Sequence of chain 1.A:
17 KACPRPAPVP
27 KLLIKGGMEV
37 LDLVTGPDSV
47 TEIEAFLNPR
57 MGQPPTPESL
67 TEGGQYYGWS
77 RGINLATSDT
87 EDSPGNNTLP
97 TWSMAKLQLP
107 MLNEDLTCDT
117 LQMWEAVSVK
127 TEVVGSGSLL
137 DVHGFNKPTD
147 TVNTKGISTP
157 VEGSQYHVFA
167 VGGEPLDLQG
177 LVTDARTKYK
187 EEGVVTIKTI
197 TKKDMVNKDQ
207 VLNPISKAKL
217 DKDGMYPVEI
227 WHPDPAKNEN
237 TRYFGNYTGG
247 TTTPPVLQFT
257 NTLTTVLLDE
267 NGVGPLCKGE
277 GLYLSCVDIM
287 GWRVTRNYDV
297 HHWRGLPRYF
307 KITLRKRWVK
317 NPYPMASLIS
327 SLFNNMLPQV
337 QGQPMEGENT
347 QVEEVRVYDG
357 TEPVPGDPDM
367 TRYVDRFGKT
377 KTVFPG

The protein below binds the small molecule below.
Small molecule (SMILES): CC(=O)N[C@H]1[C@H]([C@H](O)[C@H](O)CO)O[C@@](O[C@H]2[C@@H](O)[C@@H](CO)O[C@@H](O[C@H]3[C@H](O)[C@@H](O)[C@H](O)O[C@@H]3CO)[C@@H]2O)(C(=O)O)C[C@@H]1O

Sequence of chain 1.E:
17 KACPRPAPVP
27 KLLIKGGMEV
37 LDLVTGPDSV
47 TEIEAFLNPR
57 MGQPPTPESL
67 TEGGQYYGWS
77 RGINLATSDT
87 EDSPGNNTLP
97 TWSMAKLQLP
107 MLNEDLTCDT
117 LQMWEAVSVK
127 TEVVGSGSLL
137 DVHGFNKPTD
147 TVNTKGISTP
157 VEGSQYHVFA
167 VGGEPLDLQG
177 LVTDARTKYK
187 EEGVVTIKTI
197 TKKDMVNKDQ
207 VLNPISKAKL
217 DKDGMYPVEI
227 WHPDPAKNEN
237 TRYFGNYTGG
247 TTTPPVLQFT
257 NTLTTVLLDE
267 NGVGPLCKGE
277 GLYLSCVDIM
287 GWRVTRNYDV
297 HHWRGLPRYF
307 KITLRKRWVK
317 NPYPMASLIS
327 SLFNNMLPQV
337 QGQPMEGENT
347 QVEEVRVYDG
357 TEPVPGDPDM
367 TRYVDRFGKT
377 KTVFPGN

Binding-site contacts:
Ligand atom C3 contacts residue GLY78 of chain 1.E at 4.2 Å.
Ligand atom C3 contacts residue VAL296 of chain 1.E at 3.5 Å (hydrophobic).
Ligand atom O10 contacts residue ASN293 of chain 1.E at 3.8 Å.
Ligand atom O6 contacts residue ASN93 of chain 1.E at 2.8 Å (h-bond).
Ligand atom C1 contacts residue TYR72 of chain 1.E at 3.7 Å (hydrophobic).
Ligand atom C8 contacts residue TYR72 of chain 1.E at 4.2 Å (hydrophobic).
Ligand atom O1A contacts residue ARG77 of chain 1.E at 3.1 Å (salt-bridge).
Ligand atom C10 contacts residue TYR72 of chain 1.E at 4.2 Å (hydrophobic).
Ligand atom C11 contacts residue ASP85 of chain 1.A at 3.8 Å.
Ligand atom O3 contacts residue GLY78 of chain 1.E at 3.6 Å.
Ligand atom O6 contacts residue THR94 of chain 1.E at 3.7 Å.
Ligand atom O4 contacts residue TYR72 of chain 1.E at 3.9 Å.
Ligand atom C7 contacts residue TYR72 of chain 1.E at 4.2 Å (hydrophobic).
Ligand atom N5 contacts residue TYR72 of chain 1.E at 3.2 Å (h-bond).
Ligand atom C5 contacts residue TYR72 of chain 1.E at 3.5 Å (hydrophobic).
Ligand atom C4 contacts residue GLY78 of chain 1.E at 3.4 Å.
Ligand atom O3 contacts residue VAL296 of chain 1.E at 4.2 Å.
Ligand atom C6 contacts residue ASN93 of chain 1.E at 3.5 Å.
Ligand atom O6 contacts residue GLY78 of chain 1.E at 3.8 Å.
Ligand atom O1B contacts residue TYR72 of chain 1.E at 3.7 Å.
Ligand atom O1B contacts residue ARG77 of chain 1.E at 2.8 Å (salt-bridge).
Ligand atom O4 contacts residue VAL296 of chain 1.E at 4.2 Å.
Ligand atom O10 contacts residue THR291 of chain 1.E at 4.0 Å.
Ligand atom C4 contacts residue ARG77 of chain 1.E at 4.2 Å.
Ligand atom C6 contacts residue TYR72 of chain 1.E at 3.5 Å (hydrophobic).
Ligand atom C4 contacts residue HIS298 of chain 1.E at 3.7 Å.
Ligand atom C1 contacts residue ARG77 of chain 1.E at 3.4 Å.
Ligand atom O1A contacts residue TYR72 of chain 1.E at 3.4 Å.
Ligand atom C3 contacts residue HIS298 of chain 1.E at 3.6 Å.
Ligand atom O1A contacts residue GLY78 of chain 1.E at 3.6 Å (h-bond).
Ligand atom C3 contacts residue GLY78 of chain 1.E at 4.1 Å.
Ligand atom O4 contacts residue HIS298 of chain 1.E at 3.1 Å (h-bond).
Ligand atom C5 contacts residue ASN93 of chain 1.E at 4.3 Å.
Ligand atom O6 contacts residue ARG77 of chain 1.E at 4.0 Å.
Ligand atom C2 contacts residue GLY78 of chain 1.E at 4.2 Å.
Ligand atom O4 contacts residue THR291 of chain 1.E at 3.4 Å.
Ligand atom O4 contacts residue GLY78 of chain 1.E at 3.1 Å.
Ligand atom O8 contacts residue TYR72 of chain 1.E at 3.2 Å (h-bond).
Ligand atom O4 contacts residue ILE79 of chain 1.E at 3.4 Å (h-bond).
Ligand atom C4 contacts residue TYR72 of chain 1.E at 3.2 Å (hydrophobic).